Sequence of chain 1.A:
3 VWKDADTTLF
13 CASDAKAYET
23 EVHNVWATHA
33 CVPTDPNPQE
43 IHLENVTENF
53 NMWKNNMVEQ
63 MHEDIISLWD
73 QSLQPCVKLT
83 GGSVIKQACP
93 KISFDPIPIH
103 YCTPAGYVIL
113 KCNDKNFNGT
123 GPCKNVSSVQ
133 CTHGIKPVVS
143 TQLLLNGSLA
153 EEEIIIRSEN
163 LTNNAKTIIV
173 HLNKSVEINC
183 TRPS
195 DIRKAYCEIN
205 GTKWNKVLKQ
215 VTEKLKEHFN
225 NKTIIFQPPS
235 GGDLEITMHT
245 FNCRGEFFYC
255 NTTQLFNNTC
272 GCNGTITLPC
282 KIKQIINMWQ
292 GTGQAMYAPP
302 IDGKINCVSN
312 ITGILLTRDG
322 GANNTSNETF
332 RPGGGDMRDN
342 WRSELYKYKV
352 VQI

Binding-site contacts:
Ligand atom C5 contacts residue NAG1 of chain 1.K at 3.8 Å.
Ligand atom C4 contacts residue VAL309 of chain 1.A at 3.8 Å (hydrophobic).
Ligand atom C2 contacts residue SER310 of chain 1.A at 4.0 Å.
Ligand atom C8 contacts residue ASN246 of chain 1.A at 3.5 Å.
Ligand atom C7 contacts residue ASN246 of chain 1.A at 4.2 Å.
Ligand atom O7 contacts residue PRO98 of chain 1.A at 3.7 Å.
Ligand atom O6 contacts residue NAG1 of chain 1.K at 3.9 Å.
Ligand atom O7 contacts residue ASN148 of chain 1.A at 3.6 Å (h-bond).
Ligand atom C5 contacts residue ASN148 of chain 1.A at 3.6 Å.
Ligand atom C1 contacts residue ASN148 of chain 1.A at 1.4 Å.
Ligand atom O6 contacts residue LYS138 of chain 1.A at 3.6 Å.
Ligand atom C8 contacts residue PHE245 of chain 1.A at 4.4 Å (hydrophobic).
Ligand atom C3 contacts residue SER310 of chain 1.A at 4.2 Å.
Ligand atom C7 contacts residue ASN148 of chain 1.A at 3.5 Å.
Ligand atom C8 contacts residue LEU147 of chain 1.A at 4.0 Å (hydrophobic).
Ligand atom C8 contacts residue VAL140 of chain 1.A at 4.0 Å (hydrophobic).
Ligand atom C7 contacts residue VAL140 of chain 1.A at 4.3 Å (hydrophobic).
Ligand atom O4 contacts residue VAL309 of chain 1.A at 3.7 Å.
Ligand atom C2 contacts residue VAL309 of chain 1.A at 4.2 Å (hydrophobic).
Ligand atom C8 contacts residue SER310 of chain 1.A at 4.0 Å.
Ligand atom C3 contacts residue VAL309 of chain 1.A at 3.5 Å (hydrophobic).
Ligand atom O5 contacts residue ASN148 of chain 1.A at 2.3 Å (h-bond).
Ligand atom C2 contacts residue ASN148 of chain 1.A at 2.5 Å.
Ligand atom C3 contacts residue CYS308 of chain 1.A at 4.4 Å (hydrophobic).
Ligand atom O3 contacts residue CYS308 of chain 1.A at 3.5 Å (h-bond).
Ligand atom O5 contacts residue NAG1 of chain 1.K at 3.4 Å.
Ligand atom O5 contacts residue LYS138 of chain 1.A at 4.1 Å.
Ligand atom C3 contacts residue ASN148 of chain 1.A at 3.8 Å.
Ligand atom C1 contacts residue VAL309 of chain 1.A at 3.9 Å (hydrophobic).
Ligand atom C6 contacts residue NAG1 of chain 1.K at 3.6 Å.
Ligand atom C7 contacts residue SER310 of chain 1.A at 4.1 Å.
Ligand atom O7 contacts residue VAL140 of chain 1.A at 4.0 Å.
Ligand atom N2 contacts residue SER310 of chain 1.A at 3.2 Å (h-bond).
Ligand atom O5 contacts residue VAL309 of chain 1.A at 4.1 Å.
Ligand atom C5 contacts residue VAL309 of chain 1.A at 3.4 Å (hydrophobic).
Ligand atom N2 contacts residue ASN148 of chain 1.A at 2.9 Å (h-bond).
Ligand atom C4 contacts residue ASN148 of chain 1.A at 4.2 Å.
Ligand atom C1 contacts residue SER310 of chain 1.A at 4.1 Å.
Ligand atom C1 contacts residue NAG1 of chain 1.K at 4.2 Å.
Ligand atom C6 contacts residue VAL309 of chain 1.A at 4.5 Å (hydrophobic).

This small molecule binds to this protein.
Small molecule (SMILES): CC(=O)N[C@@H]1[C@@H](O)[C@H](O)[C@@H](CO)O[C@H]1O